This small molecule binds to this protein.
Small molecule (SMILES): OCCc1ccccc1

Binding-site contacts:
Ligand atom C5' contacts residue LEU312 of chain 2.A at 4.2 Å (hydrophobic).
Ligand atom C contacts residue GLY60 of chain 2.A at 4.3 Å.
Ligand atom C1' contacts residue PHE17 of chain 2.A at 3.5 Å (hydrophobic).
Ligand atom C contacts residue PHE17 of chain 2.A at 4.3 Å (hydrophobic).
Ligand atom C4' contacts residue ILE299 of chain 2.A at 3.6 Å (hydrophobic).
Ligand atom C5' contacts residue ALA313 of chain 2.A at 3.8 Å (hydrophobic).
Ligand atom CA contacts residue ARG62 of chain 2.A at 3.8 Å.
Ligand atom C6' contacts residue PHE17 of chain 2.A at 3.9 Å (hydrophobic).
Ligand atom CA contacts residue PHE17 of chain 2.A at 3.1 Å (hydrophobic).
Ligand atom C6' contacts residue ALA313 of chain 2.A at 4.1 Å (hydrophobic).
Ligand atom C5' contacts residue THR316 of chain 2.A at 3.8 Å.
Ligand atom OXT contacts residue ARG62 of chain 2.A at 4.0 Å.
Ligand atom C4' contacts residue GLN309 of chain 2.A at 4.2 Å.
Ligand atom C6' contacts residue THR316 of chain 2.A at 3.6 Å.
Ligand atom C2' contacts residue PHE17 of chain 2.A at 4.1 Å (hydrophobic).
Ligand atom C3' contacts residue ILE299 of chain 2.A at 3.9 Å (hydrophobic).

Sequence of chain 2.A:
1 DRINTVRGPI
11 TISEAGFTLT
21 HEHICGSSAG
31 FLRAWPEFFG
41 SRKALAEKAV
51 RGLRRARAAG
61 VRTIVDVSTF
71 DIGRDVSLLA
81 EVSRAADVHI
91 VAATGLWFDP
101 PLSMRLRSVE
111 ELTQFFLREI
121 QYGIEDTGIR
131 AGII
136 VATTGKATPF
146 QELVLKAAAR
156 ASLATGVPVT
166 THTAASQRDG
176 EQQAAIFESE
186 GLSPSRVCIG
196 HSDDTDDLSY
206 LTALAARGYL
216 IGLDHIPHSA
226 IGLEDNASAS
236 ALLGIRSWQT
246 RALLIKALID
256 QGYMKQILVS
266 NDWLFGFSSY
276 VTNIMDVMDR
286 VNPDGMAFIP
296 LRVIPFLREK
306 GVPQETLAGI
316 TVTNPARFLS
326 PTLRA